Binding-site contacts:
Ligand atom C2' contacts residue ILE26 of chain 1.A at 3.9 Å (hydrophobic).
Ligand atom C1' contacts residue VAL64 of chain 1.B at 3.8 Å (hydrophobic).
Ligand atom C2 contacts residue ARG359 of chain 1.B at 3.5 Å.
Ligand atom O2G contacts residue LYS24 of chain 1.A at 3.4 Å.
Ligand atom N9 contacts residue ILE26 of chain 1.A at 3.7 Å.
Ligand atom N2 contacts residue ASP45 of chain 1.A at 2.5 Å (salt-bridge).
Ligand atom O4' contacts residue VAL64 of chain 1.B at 3.6 Å.
Ligand atom O6 contacts residue PHE73 of chain 1.A at 3.2 Å.
Ligand atom N2 contacts residue ARG359 of chain 1.B at 3.5 Å.
Ligand atom C2 contacts residue ASP45 of chain 1.A at 3.2 Å.
Ligand atom N7 contacts residue ARG53 of chain 1.A at 3.6 Å.
Ligand atom O6 contacts residue ARG53 of chain 1.A at 2.8 Å (salt-bridge).
Ligand atom O3' contacts residue VAL25 of chain 1.A at 3.1 Å (h-bond).
Ligand atom O1A contacts residue LEU361 of chain 1.B at 3.9 Å.
Ligand atom O3B contacts residue LYS24 of chain 1.A at 3.6 Å.
Ligand atom O1A contacts residue VAL286 of chain 1.B at 3.8 Å.
Ligand atom N7 contacts residue ILE26 of chain 1.A at 3.7 Å.
Ligand atom O4' contacts residue ARG359 of chain 1.B at 3.6 Å (salt-bridge).
Ligand atom C8 contacts residue ILE26 of chain 1.A at 3.5 Å (hydrophobic).
Ligand atom N1 contacts residue ASP45 of chain 1.A at 2.7 Å (salt-bridge).
Ligand atom O6 contacts residue ILE44 of chain 1.A at 3.9 Å.
Ligand atom O6 contacts residue GLN50 of chain 1.A at 3.1 Å (h-bond).
Ligand atom N2 contacts residue LYS24 of chain 1.A at 3.8 Å.
Ligand atom C1' contacts residue ILE26 of chain 1.A at 3.7 Å (hydrophobic).
Ligand atom N9 contacts residue ARG359 of chain 1.B at 3.9 Å.
Ligand atom C8 contacts residue VAL64 of chain 1.B at 3.6 Å (hydrophobic).
Ligand atom C5' contacts residue ARG359 of chain 1.B at 3.6 Å.
Ligand atom C4 contacts residue ARG359 of chain 1.B at 3.5 Å.
Ligand atom O3A contacts residue VAL286 of chain 1.B at 3.7 Å.
Ligand atom N1 contacts residue GLN50 of chain 1.A at 3.8 Å.
Ligand atom O2A contacts residue LYS24 of chain 1.A at 2.6 Å (salt-bridge).
Ligand atom C5 contacts residue ARG359 of chain 1.B at 3.9 Å.
Ligand atom N3 contacts residue ARG359 of chain 1.B at 3.6 Å.
Ligand atom O1A contacts residue ARG359 of chain 1.B at 2.7 Å (salt-bridge).
Ligand atom C6 contacts residue ASP45 of chain 1.A at 3.9 Å.
Ligand atom C6 contacts residue GLN50 of chain 1.A at 3.9 Å.
Ligand atom C5 contacts residue TYR63 of chain 1.B at 3.9 Å (hydrophobic).
Ligand atom C6 contacts residue ARG53 of chain 1.A at 3.7 Å.
Ligand atom N7 contacts residue TYR63 of chain 1.B at 3.6 Å.
Ligand atom C8 contacts residue TYR63 of chain 1.B at 3.7 Å (hydrophobic).

This protein binds this small molecule.
Small molecule (SMILES): Nc1nc2c(ncn2[C@H]2C[C@H](O)[C@@H](CO[P](=O)(O)O[P](=O)(O)OP(=O)(O)O)O2)c(=O)[nH]1

Sequence of chain 1.B:
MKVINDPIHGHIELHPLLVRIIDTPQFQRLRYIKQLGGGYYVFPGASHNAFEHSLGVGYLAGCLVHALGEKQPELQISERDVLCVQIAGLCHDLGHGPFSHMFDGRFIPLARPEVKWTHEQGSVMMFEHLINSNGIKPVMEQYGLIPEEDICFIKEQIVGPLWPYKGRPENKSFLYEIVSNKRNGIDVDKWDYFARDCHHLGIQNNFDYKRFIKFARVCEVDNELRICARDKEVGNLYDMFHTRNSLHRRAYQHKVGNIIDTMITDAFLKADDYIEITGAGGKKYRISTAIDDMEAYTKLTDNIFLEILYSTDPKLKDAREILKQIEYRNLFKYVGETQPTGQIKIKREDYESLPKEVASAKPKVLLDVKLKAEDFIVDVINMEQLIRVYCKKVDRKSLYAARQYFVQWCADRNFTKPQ

Sequence of chain 1.A:
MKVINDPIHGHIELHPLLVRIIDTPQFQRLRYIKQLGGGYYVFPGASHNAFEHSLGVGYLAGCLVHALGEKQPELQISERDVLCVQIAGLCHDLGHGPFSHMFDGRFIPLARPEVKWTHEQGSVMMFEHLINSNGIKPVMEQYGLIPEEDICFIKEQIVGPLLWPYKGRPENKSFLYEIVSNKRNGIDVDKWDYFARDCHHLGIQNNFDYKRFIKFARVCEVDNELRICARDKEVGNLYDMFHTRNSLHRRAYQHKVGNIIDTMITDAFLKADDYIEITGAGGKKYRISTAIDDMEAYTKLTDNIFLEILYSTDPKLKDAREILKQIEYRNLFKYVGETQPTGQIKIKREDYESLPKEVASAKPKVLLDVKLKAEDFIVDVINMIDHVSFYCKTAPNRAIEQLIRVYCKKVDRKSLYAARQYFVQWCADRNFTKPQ